Sequence of chain 1.D:
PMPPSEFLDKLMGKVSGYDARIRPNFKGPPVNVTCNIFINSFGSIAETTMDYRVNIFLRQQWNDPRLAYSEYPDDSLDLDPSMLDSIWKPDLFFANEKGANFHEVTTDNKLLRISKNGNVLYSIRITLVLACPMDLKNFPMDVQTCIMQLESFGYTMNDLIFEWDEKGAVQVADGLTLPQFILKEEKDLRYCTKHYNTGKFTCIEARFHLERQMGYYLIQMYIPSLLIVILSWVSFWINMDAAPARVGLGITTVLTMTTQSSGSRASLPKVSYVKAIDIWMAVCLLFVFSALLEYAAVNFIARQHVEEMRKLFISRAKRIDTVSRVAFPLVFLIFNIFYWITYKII

Binding-site contacts:
Ligand atom OXT contacts residue ARG89 of chain 1.C at 2.9 Å (salt-bridge).
Ligand atom N contacts residue SER182 of chain 1.D at 3.2 Å (h-bond).
Ligand atom OXT contacts residue PHE87 of chain 1.C at 3.3 Å.
Ligand atom N contacts residue PHE183 of chain 1.D at 2.8 Å (h-bond).
Ligand atom CA contacts residue PHE87 of chain 1.C at 4.0 Å (hydrophobic).
Ligand atom O contacts residue TYR226 of chain 1.D at 3.2 Å.
Ligand atom OXT contacts residue SER153 of chain 1.C at 4.0 Å.
Ligand atom O contacts residue ARG89 of chain 1.C at 3.0 Å (salt-bridge).
Ligand atom CA contacts residue PHE231 of chain 1.D at 4.1 Å (hydrophobic).
Ligand atom CA contacts residue SER182 of chain 1.D at 4.1 Å.
Ligand atom C contacts residue TYR226 of chain 1.D at 4.0 Å (hydrophobic).
Ligand atom C contacts residue PHE231 of chain 1.D at 4.0 Å (hydrophobic).
Ligand atom CA contacts residue PHE123 of chain 1.D at 4.4 Å (hydrophobic).
Ligand atom N contacts residue PHE231 of chain 1.D at 3.3 Å.
Ligand atom C contacts residue PHE87 of chain 1.C at 3.9 Å (hydrophobic).
Ligand atom C contacts residue ARG89 of chain 1.C at 3.3 Å.
Ligand atom O contacts residue PHE231 of chain 1.D at 3.2 Å.
Ligand atom C contacts residue PHE183 of chain 1.D at 4.4 Å (hydrophobic).
Ligand atom CA contacts residue TYR226 of chain 1.D at 4.3 Å (hydrophobic).
Ligand atom OXT contacts residue PHE183 of chain 1.D at 4.0 Å.
Ligand atom CA contacts residue PHE183 of chain 1.D at 3.7 Å (hydrophobic).
Ligand atom O contacts residue THR228 of chain 1.D at 4.2 Å.

This small molecule binds to this protein.
Small molecule (SMILES): NCC(=O)O

Sequence of chain 1.C:
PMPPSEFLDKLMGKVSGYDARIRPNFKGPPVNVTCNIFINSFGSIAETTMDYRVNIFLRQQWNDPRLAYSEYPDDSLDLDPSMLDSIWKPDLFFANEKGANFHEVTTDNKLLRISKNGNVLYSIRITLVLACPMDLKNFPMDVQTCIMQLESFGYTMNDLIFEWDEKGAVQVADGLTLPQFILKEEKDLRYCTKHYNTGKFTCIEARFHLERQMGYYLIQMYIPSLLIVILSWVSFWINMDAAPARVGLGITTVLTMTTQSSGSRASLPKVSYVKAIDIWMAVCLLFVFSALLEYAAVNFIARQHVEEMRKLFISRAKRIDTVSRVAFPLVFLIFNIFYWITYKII